Sequence of chain 1.B:
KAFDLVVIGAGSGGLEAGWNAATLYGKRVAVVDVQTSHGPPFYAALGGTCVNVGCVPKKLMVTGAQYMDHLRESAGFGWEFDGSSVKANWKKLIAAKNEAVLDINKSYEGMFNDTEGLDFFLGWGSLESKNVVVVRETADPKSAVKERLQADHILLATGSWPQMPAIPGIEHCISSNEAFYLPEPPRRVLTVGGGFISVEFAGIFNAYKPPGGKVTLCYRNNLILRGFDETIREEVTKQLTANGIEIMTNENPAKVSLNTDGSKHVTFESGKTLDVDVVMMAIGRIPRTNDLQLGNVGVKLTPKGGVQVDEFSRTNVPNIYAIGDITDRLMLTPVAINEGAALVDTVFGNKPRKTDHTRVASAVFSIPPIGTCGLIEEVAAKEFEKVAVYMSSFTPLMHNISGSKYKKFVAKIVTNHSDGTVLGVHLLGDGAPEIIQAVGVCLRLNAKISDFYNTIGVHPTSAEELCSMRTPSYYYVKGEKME

Binding-site contacts:
Ligand atom C8 contacts residue PHE201 of chain 1.B at 3.4 Å (hydrophobic).
Ligand atom C9 contacts residue PHE233 of chain 1.B at 4.0 Å (hydrophobic).
Ligand atom C11 contacts residue SER367 of chain 1.B at 3.5 Å.
Ligand atom C11 contacts residue LEU337 of chain 1.B at 4.3 Å (hydrophobic).
Ligand atom C10 contacts residue PHE233 of chain 1.B at 3.7 Å (hydrophobic).
Ligand atom N1 contacts residue ALA368 of chain 1.B at 4.3 Å.
Ligand atom C contacts residue PHE201 of chain 1.B at 4.1 Å (hydrophobic).
Ligand atom O contacts residue LEU335 of chain 1.B at 4.4 Å.
Ligand atom C10 contacts residue VAL369 of chain 1.B at 4.2 Å (hydrophobic).
Ligand atom C9 contacts residue ALA368 of chain 1.B at 3.4 Å (hydrophobic).
Ligand atom C3 contacts residue ARG231 of chain 1.B at 4.5 Å.
Ligand atom C10 contacts residue ALA368 of chain 1.B at 3.1 Å (hydrophobic).
Ligand atom C7 contacts residue PHE233 of chain 1.B at 4.3 Å (hydrophobic).
Ligand atom C6 contacts residue PHE233 of chain 1.B at 3.7 Å (hydrophobic).
Ligand atom C4 contacts residue PHE233 of chain 1.B at 4.5 Å (hydrophobic).
Ligand atom C9 contacts residue VAL369 of chain 1.B at 4.2 Å (hydrophobic).
Ligand atom C10 contacts residue SER367 of chain 1.B at 3.3 Å.
Ligand atom C11 contacts residue PHE233 of chain 1.B at 4.1 Å (hydrophobic).
Ligand atom C contacts residue MET336 of chain 1.B at 3.7 Å (hydrophobic).
Ligand atom C9 contacts residue LEU337 of chain 1.B at 4.4 Å (hydrophobic).
Ligand atom C7 contacts residue LEU337 of chain 1.B at 4.3 Å (hydrophobic).
Ligand atom C8 contacts residue LEU337 of chain 1.B at 4.3 Å (hydrophobic).
Ligand atom C5 contacts residue LEU335 of chain 1.B at 4.3 Å (hydrophobic).
Ligand atom C8 contacts residue PHE233 of chain 1.B at 4.3 Å (hydrophobic).
Ligand atom N1 contacts residue LEU337 of chain 1.B at 4.4 Å.
Ligand atom C6 contacts residue GLY232 of chain 1.B at 3.5 Å.
Ligand atom C3 contacts residue GLY232 of chain 1.B at 4.3 Å.
Ligand atom C10 contacts residue LEU337 of chain 1.B at 4.5 Å (hydrophobic).
Ligand atom N1 contacts residue SER367 of chain 1.B at 2.5 Å (h-bond).
Ligand atom C2 contacts residue PHE233 of chain 1.B at 4.2 Å (hydrophobic).
Ligand atom N1 contacts residue PHE233 of chain 1.B at 3.8 Å.
Ligand atom C9 contacts residue PHE201 of chain 1.B at 3.8 Å (hydrophobic).

A protein and the small-molecule ligand that binds it are described below.
Small molecule (SMILES): CN(C(=O)[C@H]1CC1(C)C)c1cccnc1